Binding-site contacts:
Ligand atom C3 contacts residue HIS168 of chain 3.A at 4.2 Å.
Ligand atom N2 contacts residue HIS72 of chain 23.A at 4.1 Å.
Ligand atom C5 contacts residue HIS71 of chain 23.A at 3.1 Å.
Ligand atom C3 contacts residue LEU105 of chain 3.A at 3.8 Å (hydrophobic).
Ligand atom C3 contacts residue GLU75 of chain 23.A at 3.8 Å.
Ligand atom N2 contacts residue MN1 of chain 23.C at 4.4 Å.
Ligand atom N4 contacts residue HIS71 of chain 23.A at 3.1 Å (h-bond).
Ligand atom N4 contacts residue GLU75 of chain 23.A at 3.3 Å (salt-bridge).
Ligand atom N1 contacts residue MN1 of chain 23.B at 2.3 Å.
Ligand atom C5 contacts residue MN1 of chain 23.C at 3.2 Å.
Ligand atom C3 contacts residue ARG119 of chain 5.A at 4.5 Å.
Ligand atom N4 contacts residue MN1 of chain 23.C at 2.2 Å.
Ligand atom C5 contacts residue LEU105 of chain 3.A at 4.5 Å (hydrophobic).
Ligand atom C5 contacts residue GLU171 of chain 3.A at 4.1 Å.
Ligand atom N1 contacts residue GLU171 of chain 3.A at 3.1 Å (salt-bridge).
Ligand atom N1 contacts residue HIS72 of chain 23.A at 3.2 Å (h-bond).
Ligand atom N1 contacts residue HIS71 of chain 23.A at 4.5 Å.
Ligand atom N1 contacts residue HIS167 of chain 3.A at 3.2 Å (h-bond).
Ligand atom C5 contacts residue HIS72 of chain 23.A at 3.7 Å.
Ligand atom N4 contacts residue LEU105 of chain 3.A at 4.1 Å.
Ligand atom N2 contacts residue MN1 of chain 23.B at 3.2 Å.
Ligand atom C5 contacts residue HIS167 of chain 3.A at 3.4 Å.
Ligand atom N1 contacts residue LEU105 of chain 3.A at 4.2 Å.
Ligand atom N4 contacts residue HIS168 of chain 3.A at 3.4 Å (h-bond).
Ligand atom C5 contacts residue HIS168 of chain 3.A at 3.8 Å.
Ligand atom C3 contacts residue MN1 of chain 23.C at 3.2 Å.
Ligand atom N1 contacts residue MN1 of chain 23.C at 4.4 Å.
Ligand atom N2 contacts residue GLU171 of chain 3.A at 3.6 Å.
Ligand atom N4 contacts residue MN1 of chain 23.B at 4.4 Å.
Ligand atom C5 contacts residue MN1 of chain 23.B at 3.2 Å.
Ligand atom N2 contacts residue LEU105 of chain 3.A at 4.0 Å.
Ligand atom C3 contacts residue MN1 of chain 23.B at 4.4 Å.
Ligand atom N4 contacts residue HIS72 of chain 23.A at 4.4 Å.
Ligand atom C3 contacts residue HIS71 of chain 23.A at 4.4 Å.
Ligand atom C5 contacts residue GLU75 of chain 23.A at 4.2 Å.

Sequence of chain 3.A:
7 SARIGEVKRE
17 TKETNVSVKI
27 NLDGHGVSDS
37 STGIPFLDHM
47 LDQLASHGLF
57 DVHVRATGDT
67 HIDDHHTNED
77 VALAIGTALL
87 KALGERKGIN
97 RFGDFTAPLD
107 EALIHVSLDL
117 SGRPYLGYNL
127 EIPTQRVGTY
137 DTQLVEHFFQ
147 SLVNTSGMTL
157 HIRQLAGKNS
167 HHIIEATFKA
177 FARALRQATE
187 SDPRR

Sequence of chain 5.A:
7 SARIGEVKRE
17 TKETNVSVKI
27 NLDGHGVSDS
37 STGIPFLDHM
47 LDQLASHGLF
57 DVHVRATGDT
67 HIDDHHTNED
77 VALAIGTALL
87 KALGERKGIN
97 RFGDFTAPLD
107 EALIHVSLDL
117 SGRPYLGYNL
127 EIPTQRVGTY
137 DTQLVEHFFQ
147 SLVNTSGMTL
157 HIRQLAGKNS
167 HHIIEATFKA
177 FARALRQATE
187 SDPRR

A small-molecule ligand and the protein it binds are described below.
Small molecule (SMILES): c1nnc[nH]1

Sequence of chain 23.A:
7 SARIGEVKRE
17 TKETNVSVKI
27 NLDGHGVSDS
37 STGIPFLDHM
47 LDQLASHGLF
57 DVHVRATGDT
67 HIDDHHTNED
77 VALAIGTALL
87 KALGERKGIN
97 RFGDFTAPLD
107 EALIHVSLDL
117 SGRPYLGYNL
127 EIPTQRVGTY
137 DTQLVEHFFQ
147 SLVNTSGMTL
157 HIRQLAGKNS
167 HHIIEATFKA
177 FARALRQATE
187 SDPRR